Sequence of chain 1.N:
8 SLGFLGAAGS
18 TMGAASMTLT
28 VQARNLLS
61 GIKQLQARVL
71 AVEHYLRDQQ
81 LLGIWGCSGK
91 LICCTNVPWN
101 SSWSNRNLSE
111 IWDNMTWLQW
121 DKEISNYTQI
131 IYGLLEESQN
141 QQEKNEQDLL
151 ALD

A protein and the small-molecule ligand that binds it are described below.
Small molecule (SMILES): CC(=O)N[C@@H]1[C@@H](O)[C@H](O)[C@@H](CO)O[C@H]1O

Binding-site contacts:
Ligand atom C2 contacts residue ASN100 of chain 1.N at 2.5 Å.
Ligand atom C1 contacts residue ASN100 of chain 1.N at 1.4 Å.
Ligand atom C4 contacts residue ASN100 of chain 1.N at 4.2 Å.
Ligand atom O6 contacts residue SER102 of chain 1.N at 4.5 Å.
Ligand atom C3 contacts residue ASN100 of chain 1.N at 3.8 Å.
Ligand atom C5 contacts residue ASN100 of chain 1.N at 3.6 Å.
Ligand atom N2 contacts residue ASN100 of chain 1.N at 2.6 Å (h-bond).
Ligand atom C7 contacts residue ASN100 of chain 1.N at 3.1 Å.
Ligand atom O5 contacts residue ASN100 of chain 1.N at 2.3 Å (h-bond).
Ligand atom O7 contacts residue ASN100 of chain 1.N at 3.9 Å.
Ligand atom C8 contacts residue ASN100 of chain 1.N at 3.4 Å.